The small molecule below binds the protein below.
Small molecule (SMILES): CC(=O)N[C@H]1[C@H](O[C@H]2[C@H](O)[C@@H](NC(C)=O)CO[C@@H]2CO[C@@H]2O[C@@H](C)[C@@H](O)[C@@H](O)[C@@H]2O)O[C@H](CO)[C@@H](O[C@@H]2O[C@H](CO)[C@@H](O)[C@H](O)[C@@H]2O)[C@@H]1O

Sequence of chain 1.J:
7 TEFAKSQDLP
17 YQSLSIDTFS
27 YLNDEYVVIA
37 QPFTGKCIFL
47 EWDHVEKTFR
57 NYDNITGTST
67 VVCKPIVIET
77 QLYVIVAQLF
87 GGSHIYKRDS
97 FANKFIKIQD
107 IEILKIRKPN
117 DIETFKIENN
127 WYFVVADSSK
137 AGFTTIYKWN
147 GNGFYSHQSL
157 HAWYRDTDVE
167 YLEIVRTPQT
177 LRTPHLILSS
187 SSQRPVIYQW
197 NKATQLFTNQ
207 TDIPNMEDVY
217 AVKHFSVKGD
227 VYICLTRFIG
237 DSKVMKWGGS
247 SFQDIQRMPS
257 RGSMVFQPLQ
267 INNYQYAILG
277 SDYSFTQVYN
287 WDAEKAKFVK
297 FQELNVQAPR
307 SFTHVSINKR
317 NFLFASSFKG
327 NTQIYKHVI

Binding-site contacts:
Ligand atom O7 contacts residue ASN205 of chain 1.J at 4.0 Å.
Ligand atom O4 contacts residue ASN205 of chain 1.J at 4.2 Å.
Ligand atom C5 contacts residue THR207 of chain 1.J at 4.0 Å.
Ligand atom O5 contacts residue THR207 of chain 1.J at 3.1 Å.
Ligand atom C4 contacts residue ASN205 of chain 1.J at 4.3 Å.
Ligand atom C7 contacts residue ASN205 of chain 1.J at 3.6 Å.
Ligand atom C7 contacts residue GLN195 of chain 1.J at 3.3 Å.
Ligand atom C4 contacts residue ARG172 of chain 1.J at 4.5 Å.
Ligand atom C6 contacts residue THR207 of chain 1.J at 4.5 Å.
Ligand atom O5 contacts residue ASN205 of chain 1.J at 2.4 Å (h-bond).
Ligand atom C6 contacts residue THR207 of chain 1.J at 3.6 Å.
Ligand atom C1 contacts residue THR207 of chain 1.J at 3.6 Å.
Ligand atom C2 contacts residue ASN205 of chain 1.J at 2.4 Å.
Ligand atom N2 contacts residue ASN205 of chain 1.J at 2.8 Å (h-bond).
Ligand atom C6 contacts residue GLN206 of chain 1.J at 4.3 Å.
Ligand atom C5 contacts residue ARG172 of chain 1.J at 4.4 Å.
Ligand atom C1 contacts residue GLN195 of chain 1.J at 4.0 Å.
Ligand atom C1 contacts residue ASN205 of chain 1.J at 4.1 Å.
Ligand atom N2 contacts residue GLN195 of chain 1.J at 3.7 Å.
Ligand atom O4 contacts residue GLN206 of chain 1.J at 4.1 Å.
Ligand atom C6 contacts residue ARG172 of chain 1.J at 4.2 Å.
Ligand atom C3 contacts residue ASN205 of chain 1.J at 3.8 Å.
Ligand atom C5 contacts residue ASN205 of chain 1.J at 3.6 Å.
Ligand atom O5 contacts residue ARG172 of chain 1.J at 4.0 Å.
Ligand atom C2 contacts residue GLN195 of chain 1.J at 3.7 Å.
Ligand atom C1 contacts residue ASN205 of chain 1.J at 1.4 Å.
Ligand atom C8 contacts residue GLN195 of chain 1.J at 4.2 Å.
Ligand atom O7 contacts residue GLN195 of chain 1.J at 2.7 Å (h-bond).
Ligand atom C2 contacts residue ASN205 of chain 1.J at 3.9 Å.
Ligand atom O4 contacts residue THR207 of chain 1.J at 4.4 Å.